Binding-site contacts:
Ligand atom N14 contacts residue LEU158 of chain 1.A at 3.7 Å.
Ligand atom C01 contacts residue ASP116 of chain 1.A at 3.5 Å.
Ligand atom C13 contacts residue GLU107 of chain 1.A at 3.0 Å.
Ligand atom C19 contacts residue GLU77 of chain 1.A at 3.8 Å.
Ligand atom C07 contacts residue LEU109 of chain 1.A at 3.2 Å (hydrophobic).
Ligand atom C20 contacts residue ASP169 of chain 1.A at 3.7 Å.
Ligand atom C25 contacts residue ALA155 of chain 1.A at 3.2 Å (hydrophobic).
Ligand atom O02 contacts residue ASP116 of chain 1.A at 3.4 Å (salt-bridge).
Ligand atom C13 contacts residue LEU158 of chain 1.A at 3.5 Å (hydrophobic).
Ligand atom C27 contacts residue LYS39 of chain 1.A at 3.8 Å.
Ligand atom C08 contacts residue LEU109 of chain 1.A at 3.7 Å (hydrophobic).
Ligand atom O02 contacts residue GLY112 of chain 1.A at 3.5 Å.
Ligand atom C31 contacts residue GLU107 of chain 1.A at 3.7 Å.
Ligand atom C15 contacts residue LEU158 of chain 1.A at 3.7 Å (hydrophobic).
Ligand atom C10 contacts residue ILE37 of chain 1.A at 3.8 Å (hydrophobic).
Ligand atom C20 contacts residue GLU77 of chain 1.A at 3.6 Å.
Ligand atom C22 contacts residue VAL45 of chain 1.A at 3.8 Å (hydrophobic).
Ligand atom C26 contacts residue ASN156 of chain 1.A at 3.6 Å.
Ligand atom C26 contacts residue ALA155 of chain 1.A at 3.2 Å (hydrophobic).
Ligand atom C28 contacts residue GLY40 of chain 1.A at 3.7 Å.
Ligand atom C13 contacts residue LEU109 of chain 1.A at 3.7 Å (hydrophobic).
Ligand atom N14 contacts residue TYR108 of chain 1.A at 3.6 Å.
Ligand atom C31 contacts residue ALA58 of chain 1.A at 3.5 Å (hydrophobic).
Ligand atom C19 contacts residue MET106 of chain 1.A at 3.7 Å (hydrophobic).
Ligand atom C01 contacts residue TYR298 of chain 1.A at 3.6 Å (hydrophobic).
Ligand atom C06 contacts residue ILE37 of chain 1.A at 3.8 Å (hydrophobic).
Ligand atom N14 contacts residue LEU109 of chain 1.A at 2.9 Å (h-bond).
Ligand atom C09 contacts residue ILE37 of chain 1.A at 3.7 Å (hydrophobic).
Ligand atom N12 contacts residue LEU158 of chain 1.A at 3.2 Å.
Ligand atom C11 contacts residue ILE37 of chain 1.A at 3.5 Å (hydrophobic).
Ligand atom N14 contacts residue GLU107 of chain 1.A at 3.8 Å.
Ligand atom C08 contacts residue LEU158 of chain 1.A at 3.7 Å (hydrophobic).
Ligand atom C21 contacts residue ASP169 of chain 1.A at 3.5 Å.
Ligand atom C30 contacts residue MET106 of chain 1.A at 3.5 Å (hydrophobic).
Ligand atom N29 contacts residue ALA155 of chain 1.A at 2.8 Å (h-bond).
Ligand atom C07 contacts residue ILE37 of chain 1.A at 3.8 Å (hydrophobic).
Ligand atom C09 contacts residue LEU158 of chain 1.A at 3.4 Å (hydrophobic).
Ligand atom C08 contacts residue ILE37 of chain 1.A at 3.7 Å (hydrophobic).
Ligand atom C13 contacts residue TYR108 of chain 1.A at 3.8 Å (hydrophobic).
Ligand atom C13 contacts residue ALA58 of chain 1.A at 3.6 Å (hydrophobic).

This protein binds this small molecule.
Small molecule (SMILES): COCCOc1ccc2c(c1)ncn2-c1ccc2cccc(N3CCC(N)CC3)c2n1

Sequence of chain 1.A:
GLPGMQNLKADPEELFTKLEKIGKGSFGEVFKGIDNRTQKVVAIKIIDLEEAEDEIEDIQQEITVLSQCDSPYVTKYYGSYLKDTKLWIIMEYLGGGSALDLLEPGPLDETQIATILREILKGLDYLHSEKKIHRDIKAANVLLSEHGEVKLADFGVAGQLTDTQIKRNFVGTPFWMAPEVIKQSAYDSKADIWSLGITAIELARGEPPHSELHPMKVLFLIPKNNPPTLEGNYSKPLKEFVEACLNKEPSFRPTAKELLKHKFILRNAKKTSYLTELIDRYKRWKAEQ